A protein and the small-molecule ligand that binds it are described below.
Small molecule (SMILES): COc1cc([C@@H](CC(=O)O)c2ccc(C)c(CN3C[C@@H](C)Oc4ccccc4S3(=O)=O)c2)cc2nnn(C)c12

Sequence of chain 1.A:
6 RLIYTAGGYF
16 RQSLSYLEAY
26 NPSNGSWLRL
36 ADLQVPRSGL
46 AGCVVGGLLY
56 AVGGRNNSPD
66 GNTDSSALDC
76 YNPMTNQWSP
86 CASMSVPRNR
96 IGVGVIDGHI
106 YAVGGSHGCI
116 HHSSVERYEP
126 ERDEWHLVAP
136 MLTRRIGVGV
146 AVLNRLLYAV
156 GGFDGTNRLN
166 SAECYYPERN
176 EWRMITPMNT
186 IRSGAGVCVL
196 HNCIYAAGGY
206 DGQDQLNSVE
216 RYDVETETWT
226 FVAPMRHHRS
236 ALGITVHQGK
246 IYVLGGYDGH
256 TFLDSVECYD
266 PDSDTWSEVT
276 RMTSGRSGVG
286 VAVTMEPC

Binding-site contacts:
Ligand atom C19 contacts residue GLY189 of chain 1.A at 3.6 Å.
Ligand atom O38 contacts residue GLY44 of chain 1.A at 3.5 Å (h-bond).
Ligand atom C33 contacts residue TYR14 of chain 1.A at 3.5 Å (hydrophobic).
Ligand atom N10 contacts residue TYR205 of chain 1.A at 3.6 Å.
Ligand atom O38 contacts residue SER43 of chain 1.A at 3.5 Å.
Ligand atom C6 contacts residue TYR205 of chain 1.A at 3.5 Å (hydrophobic).
Ligand atom N9 contacts residue SER235 of chain 1.A at 3.7 Å.
Ligand atom O16 contacts residue ARG163 of chain 1.A at 2.7 Å (salt-bridge).
Ligand atom O37 contacts residue GLY283 of chain 1.A at 3.3 Å (h-bond).
Ligand atom O29 contacts residue SER282 of chain 1.A at 3.6 Å.
Ligand atom C7 contacts residue TYR205 of chain 1.A at 3.3 Å (hydrophobic).
Ligand atom C34 contacts residue TYR14 of chain 1.A at 3.6 Å (hydrophobic).
Ligand atom C26 contacts residue ALA236 of chain 1.A at 3.4 Å (hydrophobic).
Ligand atom N9 contacts residue GLN210 of chain 1.A at 3.0 Å (h-bond).
Ligand atom C15 contacts residue ARG163 of chain 1.A at 3.5 Å.
Ligand atom C14 contacts residue ILE141 of chain 1.A at 3.7 Å (hydrophobic).
Ligand atom C15 contacts residue SER188 of chain 1.A at 3.4 Å.
Ligand atom O37 contacts residue TYR14 of chain 1.A at 3.6 Å.
Ligand atom O17 contacts residue ARG163 of chain 1.A at 2.9 Å (salt-bridge).
Ligand atom O37 contacts residue SER282 of chain 1.A at 2.6 Å (h-bond).
Ligand atom C4 contacts residue TYR205 of chain 1.A at 3.7 Å (hydrophobic).
Ligand atom O17 contacts residue PHE158 of chain 1.A at 3.7 Å.
Ligand atom C30 contacts residue TYR14 of chain 1.A at 3.7 Å (hydrophobic).
Ligand atom N8 contacts residue TYR205 of chain 1.A at 3.5 Å.
Ligand atom C13 contacts residue SER188 of chain 1.A at 3.5 Å.
Ligand atom C5 contacts residue TYR205 of chain 1.A at 3.6 Å (hydrophobic).
Ligand atom O16 contacts residue PHE158 of chain 1.A at 3.6 Å.
Ligand atom C21 contacts residue ARG95 of chain 1.A at 3.7 Å.
Ligand atom C23 contacts residue ARG95 of chain 1.A at 3.6 Å.
Ligand atom C33 contacts residue ASN62 of chain 1.A at 3.5 Å.
Ligand atom N8 contacts residue SER235 of chain 1.A at 2.7 Å (h-bond).
Ligand atom C32 contacts residue TYR14 of chain 1.A at 3.4 Å (hydrophobic).
Ligand atom C14 contacts residue SER188 of chain 1.A at 3.5 Å.
Ligand atom C31 contacts residue TYR14 of chain 1.A at 3.5 Å (hydrophobic).
Ligand atom N9 contacts residue TYR205 of chain 1.A at 3.5 Å.
Ligand atom C12 contacts residue TYR205 of chain 1.A at 3.5 Å (hydrophobic).
Ligand atom O17 contacts residue SER188 of chain 1.A at 2.7 Å (h-bond).
Ligand atom C3 contacts residue TYR205 of chain 1.A at 3.5 Å (hydrophobic).
Ligand atom C7 contacts residue SER235 of chain 1.A at 3.6 Å.
Ligand atom N9 contacts residue TYR252 of chain 1.A at 3.5 Å.